Sequence of chain 1.A:
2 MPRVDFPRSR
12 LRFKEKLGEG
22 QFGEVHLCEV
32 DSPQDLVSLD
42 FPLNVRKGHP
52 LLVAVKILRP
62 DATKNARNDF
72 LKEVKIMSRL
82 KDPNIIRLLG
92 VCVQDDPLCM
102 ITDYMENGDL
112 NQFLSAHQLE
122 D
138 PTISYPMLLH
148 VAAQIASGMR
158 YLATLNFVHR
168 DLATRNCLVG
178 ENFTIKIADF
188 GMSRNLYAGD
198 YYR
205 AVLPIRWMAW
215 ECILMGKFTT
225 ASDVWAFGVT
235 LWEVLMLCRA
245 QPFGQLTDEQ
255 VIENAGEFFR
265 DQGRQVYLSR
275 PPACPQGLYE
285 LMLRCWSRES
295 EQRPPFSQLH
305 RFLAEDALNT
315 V

This protein binds this small molecule.
Small molecule (SMILES): Cc1ccc(NC(=O)c2ccc(CN3CCN(C)CC3)cc2)cc1Nc1nccc(-c2cccnc2)n1

Binding-site contacts:
Ligand atom C18 contacts residue LYS57 of chain 1.A at 3.5 Å.
Ligand atom C29 contacts residue ASP186 of chain 1.A at 3.6 Å.
Ligand atom N8 contacts residue ALA55 of chain 1.A at 3.5 Å.
Ligand atom O29 contacts residue ILE87 of chain 1.A at 3.4 Å.
Ligand atom C20 contacts residue THR103 of chain 1.A at 3.6 Å.
Ligand atom O29 contacts residue ALA185 of chain 1.A at 3.3 Å.
Ligand atom O29 contacts residue ASP186 of chain 1.A at 2.8 Å (salt-bridge).
Ligand atom N21 contacts residue MET78 of chain 1.A at 3.5 Å (h-bond).
Ligand atom C11 contacts residue VAL26 of chain 1.A at 3.6 Å (hydrophobic).
Ligand atom N8 contacts residue PHE187 of chain 1.A at 3.5 Å.
Ligand atom C20 contacts residue ALA55 of chain 1.A at 3.5 Å (hydrophobic).
Ligand atom C54 contacts residue HIS166 of chain 1.A at 3.4 Å.
Ligand atom C2 contacts residue MET106 of chain 1.A at 3.3 Å (hydrophobic).
Ligand atom N51 contacts residue HIS166 of chain 1.A at 3.1 Å (h-bond).
Ligand atom C25 contacts residue GLU74 of chain 1.A at 3.4 Å.
Ligand atom C54 contacts residue VAL165 of chain 1.A at 3.3 Å (hydrophobic).
Ligand atom N13 contacts residue THR103 of chain 1.A at 2.9 Å (h-bond).
Ligand atom C9 contacts residue PHE187 of chain 1.A at 3.5 Å (hydrophobic).
Ligand atom C50 contacts residue HIS166 of chain 1.A at 3.1 Å.
Ligand atom C16 contacts residue GLU74 of chain 1.A at 3.5 Å.
Ligand atom C19 contacts residue THR103 of chain 1.A at 3.6 Å.
Ligand atom C22 contacts residue ASP186 of chain 1.A at 3.5 Å.
Ligand atom C20 contacts residue LYS57 of chain 1.A at 3.5 Å.
Ligand atom C22 contacts residue MET78 of chain 1.A at 3.6 Å (hydrophobic).
Ligand atom C2 contacts residue TYR105 of chain 1.A at 3.4 Å (hydrophobic).
Ligand atom N3 contacts residue TYR105 of chain 1.A at 3.3 Å.
Ligand atom C17 contacts residue GLU74 of chain 1.A at 3.2 Å.
Ligand atom C14 contacts residue THR103 of chain 1.A at 3.5 Å.
Ligand atom N3 contacts residue MET106 of chain 1.A at 3.0 Å (h-bond).
Ligand atom N21 contacts residue GLU74 of chain 1.A at 2.9 Å (salt-bridge).
Ligand atom N51 contacts residue VAL165 of chain 1.A at 2.8 Å (h-bond).
Ligand atom C49 contacts residue ASP186 of chain 1.A at 3.4 Å.
Ligand atom C50 contacts residue ASP186 of chain 1.A at 3.2 Å.
Ligand atom N10 contacts residue PHE187 of chain 1.A at 3.4 Å.
Ligand atom C23 contacts residue MET78 of chain 1.A at 3.5 Å (hydrophobic).
Ligand atom C52 contacts residue VAL165 of chain 1.A at 3.1 Å (hydrophobic).
Ligand atom C4 contacts residue LEU175 of chain 1.A at 3.6 Å (hydrophobic).
Ligand atom C53 contacts residue VAL165 of chain 1.A at 3.5 Å (hydrophobic).
Ligand atom C23 contacts residue ASP186 of chain 1.A at 3.7 Å.
Ligand atom C11 contacts residue PHE187 of chain 1.A at 3.3 Å (hydrophobic).